This protein binds this small molecule.
Small molecule (SMILES): COc1ncnc(NS(=O)(=O)c2ccc(NCC3=Nc4c(nc(N)[nH]c4=O)NC3)cc2)c1OC

Sequence of chain 1.B:
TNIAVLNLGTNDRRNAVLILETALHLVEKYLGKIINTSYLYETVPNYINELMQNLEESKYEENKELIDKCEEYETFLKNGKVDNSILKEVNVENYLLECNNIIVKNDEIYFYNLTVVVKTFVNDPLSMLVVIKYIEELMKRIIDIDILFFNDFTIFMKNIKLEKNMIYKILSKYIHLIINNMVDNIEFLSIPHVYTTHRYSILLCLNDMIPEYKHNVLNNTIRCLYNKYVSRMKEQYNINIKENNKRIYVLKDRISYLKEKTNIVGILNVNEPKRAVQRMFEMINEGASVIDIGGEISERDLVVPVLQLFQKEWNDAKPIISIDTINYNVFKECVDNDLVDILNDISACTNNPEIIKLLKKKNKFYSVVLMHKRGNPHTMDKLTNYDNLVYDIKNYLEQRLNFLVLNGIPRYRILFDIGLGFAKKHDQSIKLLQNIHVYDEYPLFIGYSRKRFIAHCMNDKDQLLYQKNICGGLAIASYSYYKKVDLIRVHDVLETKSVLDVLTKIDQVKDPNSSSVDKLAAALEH

Binding-site contacts:
Ligand atom N7 contacts residue PHE580 of chain 1.B at 3.5 Å.
Ligand atom O12 contacts residue LYS609 of chain 1.B at 2.7 Å (salt-bridge).
Ligand atom O23 contacts residue ARG610 of chain 1.B at 2.7 Å (salt-bridge).
Ligand atom O12 contacts residue GLY605 of chain 1.B at 3.4 Å (h-bond).
Ligand atom N11 contacts residue ASP575 of chain 1.B at 2.9 Å (salt-bridge).
Ligand atom N10 contacts residue ARG686 of chain 1.B at 3.4 Å.
Ligand atom N11 contacts residue PHE603 of chain 1.B at 3.3 Å.
Ligand atom C15 contacts residue LYS609 of chain 1.B at 3.5 Å.
Ligand atom C5 contacts residue ARG686 of chain 1.B at 3.5 Å.
Ligand atom C13 contacts residue ACT1 of chain 1.O at 3.2 Å.
Ligand atom N7 contacts residue ARG686 of chain 1.B at 3.4 Å (salt-bridge).
Ligand atom O33 contacts residue PRO535 of chain 1.B at 3.6 Å.
Ligand atom N26 contacts residue ARG610 of chain 1.B at 2.7 Å (salt-bridge).
Ligand atom N11 contacts residue ASN502 of chain 1.B at 2.7 Å (h-bond).
Ligand atom C8 contacts residue ARG686 of chain 1.B at 3.4 Å.
Ligand atom C5 contacts residue LYS609 of chain 1.B at 3.6 Å.
Ligand atom N7 contacts residue LYS609 of chain 1.B at 2.9 Å (salt-bridge).
Ligand atom C6 contacts residue ASP482 of chain 1.B at 3.6 Å.
Ligand atom N10 contacts residue ASP482 of chain 1.B at 2.7 Å (salt-bridge).
Ligand atom C9 contacts residue ARG686 of chain 1.B at 3.4 Å.
Ligand atom C25 contacts residue ARG610 of chain 1.B at 3.2 Å.
Ligand atom N1 contacts residue ASN502 of chain 1.B at 3.1 Å (h-bond).
Ligand atom N3 contacts residue ASP575 of chain 1.B at 2.6 Å (salt-bridge).
Ligand atom C17 contacts residue GLY579 of chain 1.B at 3.6 Å.
Ligand atom C27 contacts residue ARG610 of chain 1.B at 3.7 Å.
Ligand atom N1 contacts residue ILE504 of chain 1.B at 3.5 Å.
Ligand atom C4 contacts residue LYS609 of chain 1.B at 3.5 Å.
Ligand atom N22 contacts residue ARG610 of chain 1.B at 3.0 Å (salt-bridge).
Ligand atom N14 contacts residue PHE580 of chain 1.B at 3.2 Å.
Ligand atom C2 contacts residue ASN502 of chain 1.B at 3.6 Å.
Ligand atom C2 contacts residue ASP575 of chain 1.B at 3.2 Å.
Ligand atom C9 contacts residue ASP482 of chain 1.B at 3.5 Å.
Ligand atom C16 contacts residue PHE580 of chain 1.B at 3.6 Å (hydrophobic).
Ligand atom C6 contacts residue ARG686 of chain 1.B at 3.6 Å.
Ligand atom S21 contacts residue ARG610 of chain 1.B at 3.4 Å (salt-bridge).
Ligand atom C9 contacts residue ACT1 of chain 1.O at 3.5 Å.
Ligand atom C16 contacts residue LYS609 of chain 1.B at 3.4 Å.
Ligand atom O24 contacts residue ARG610 of chain 1.B at 2.9 Å (salt-bridge).
Ligand atom N3 contacts residue MET529 of chain 1.B at 3.5 Å (h-bond).
Ligand atom O23 contacts residue LYS609 of chain 1.B at 3.1 Å.